Sequence of chain 33.A:
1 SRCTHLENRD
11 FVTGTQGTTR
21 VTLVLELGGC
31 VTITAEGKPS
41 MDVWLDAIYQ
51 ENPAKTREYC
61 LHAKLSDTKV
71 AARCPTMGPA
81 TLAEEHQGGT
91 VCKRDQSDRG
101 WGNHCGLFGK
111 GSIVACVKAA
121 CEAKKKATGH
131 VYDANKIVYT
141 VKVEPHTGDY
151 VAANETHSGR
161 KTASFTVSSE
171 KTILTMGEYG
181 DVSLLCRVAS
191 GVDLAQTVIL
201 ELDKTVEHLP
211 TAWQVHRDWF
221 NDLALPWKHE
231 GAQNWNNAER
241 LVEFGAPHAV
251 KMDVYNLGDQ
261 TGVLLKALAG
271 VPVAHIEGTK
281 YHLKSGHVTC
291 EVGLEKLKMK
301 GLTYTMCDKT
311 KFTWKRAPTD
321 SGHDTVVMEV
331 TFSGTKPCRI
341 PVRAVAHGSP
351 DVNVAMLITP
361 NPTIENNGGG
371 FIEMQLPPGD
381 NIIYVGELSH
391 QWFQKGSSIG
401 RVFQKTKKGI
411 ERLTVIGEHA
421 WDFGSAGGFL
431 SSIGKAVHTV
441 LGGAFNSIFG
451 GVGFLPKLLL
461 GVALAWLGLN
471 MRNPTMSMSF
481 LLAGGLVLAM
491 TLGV

The protein below binds the small molecule below.
Small molecule (SMILES): CC(=O)N[C@H]1[C@H](O[C@H]2[C@H](O)[C@@H](NC(C)=O)CO[C@@H]2CO[C@@H]2O[C@@H](C)[C@@H](O)[C@@H](O)[C@@H]2O)O[C@H](CO)[C@@H](O)[C@@H]1O

Sequence of chain 33.B:
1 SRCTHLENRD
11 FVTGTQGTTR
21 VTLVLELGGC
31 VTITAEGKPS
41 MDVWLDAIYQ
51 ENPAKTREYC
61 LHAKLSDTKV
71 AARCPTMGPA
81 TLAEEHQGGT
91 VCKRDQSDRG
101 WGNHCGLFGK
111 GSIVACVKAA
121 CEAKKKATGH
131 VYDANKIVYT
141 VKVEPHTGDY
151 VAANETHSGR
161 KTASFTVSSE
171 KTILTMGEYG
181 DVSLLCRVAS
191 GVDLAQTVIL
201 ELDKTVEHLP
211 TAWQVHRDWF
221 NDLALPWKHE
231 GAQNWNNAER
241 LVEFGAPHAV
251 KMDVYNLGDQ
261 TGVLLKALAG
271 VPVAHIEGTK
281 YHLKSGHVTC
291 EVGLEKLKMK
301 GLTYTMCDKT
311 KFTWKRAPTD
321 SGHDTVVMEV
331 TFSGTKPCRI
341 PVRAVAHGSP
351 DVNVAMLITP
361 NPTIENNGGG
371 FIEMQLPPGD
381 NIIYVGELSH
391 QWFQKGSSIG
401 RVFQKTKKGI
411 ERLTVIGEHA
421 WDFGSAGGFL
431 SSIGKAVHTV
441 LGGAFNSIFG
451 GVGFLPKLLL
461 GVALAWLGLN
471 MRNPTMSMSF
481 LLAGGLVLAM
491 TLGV

Binding-site contacts:
Ligand atom C5 contacts residue HIS104 of chain 33.B at 3.2 Å.
Ligand atom C1 contacts residue HIS104 of chain 33.B at 3.7 Å.
Ligand atom C6 contacts residue HIS104 of chain 33.B at 3.5 Å.
Ligand atom O7 contacts residue ASN154 of chain 33.A at 3.4 Å (h-bond).
Ligand atom O5 contacts residue ASN154 of chain 33.A at 2.3 Å (h-bond).
Ligand atom O5 contacts residue HIS104 of chain 33.B at 3.1 Å.
Ligand atom C8 contacts residue HIS104 of chain 33.B at 4.5 Å.
Ligand atom C5 contacts residue ASN154 of chain 33.A at 3.6 Å.
Ligand atom C4 contacts residue ASN154 of chain 33.A at 4.2 Å.
Ligand atom C6 contacts residue VAL250 of chain 33.B at 4.3 Å (hydrophobic).
Ligand atom C3 contacts residue ASN154 of chain 33.A at 3.8 Å.
Ligand atom N2 contacts residue ASN154 of chain 33.A at 2.9 Å (h-bond).
Ligand atom C4 contacts residue HIS104 of chain 33.B at 4.5 Å.
Ligand atom C8 contacts residue ASN154 of chain 33.A at 3.7 Å.
Ligand atom C1 contacts residue ASN154 of chain 33.A at 1.4 Å.
Ligand atom C7 contacts residue ASN154 of chain 33.A at 3.4 Å.
Ligand atom C2 contacts residue ASN154 of chain 33.A at 2.4 Å.